Binding-site contacts:
Ligand atom C7 contacts residue PHE252 of chain 1.A at 4.2 Å (hydrophobic).
Ligand atom N3 contacts residue ILE248 of chain 1.A at 4.3 Å.
Ligand atom S5 contacts residue SER233 of chain 1.A at 3.7 Å.
Ligand atom N8 contacts residue LEU191 of chain 1.A at 4.2 Å.
Ligand atom S5 contacts residue VAL234 of chain 1.A at 4.1 Å.
Ligand atom C11 contacts residue PHE252 of chain 1.A at 4.1 Å (hydrophobic).
Ligand atom N3 contacts residue GLN282 of chain 1.A at 4.0 Å.
Ligand atom N3 contacts residue PHE285 of chain 1.A at 3.6 Å.
Ligand atom N1 contacts residue PHE285 of chain 1.A at 3.5 Å.
Ligand atom S5 contacts residue ILE248 of chain 1.A at 3.3 Å.
Ligand atom C10 contacts residue PHE252 of chain 1.A at 3.8 Å (hydrophobic).
Ligand atom C7 contacts residue PHE285 of chain 1.A at 3.5 Å (hydrophobic).
Ligand atom C2 contacts residue PHE285 of chain 1.A at 3.6 Å (hydrophobic).
Ligand atom N9 contacts residue PHE252 of chain 1.A at 3.8 Å.
Ligand atom N1 contacts residue TYR249 of chain 1.A at 4.3 Å.
Ligand atom C4 contacts residue PHE285 of chain 1.A at 3.6 Å (hydrophobic).
Ligand atom N8 contacts residue PHE252 of chain 1.A at 4.0 Å.
Ligand atom C10 contacts residue PHE285 of chain 1.A at 3.5 Å (hydrophobic).
Ligand atom C4 contacts residue ILE248 of chain 1.A at 3.9 Å (hydrophobic).
Ligand atom N1 contacts residue GLN282 of chain 1.A at 2.6 Å (h-bond).
Ligand atom N6 contacts residue PHE285 of chain 1.A at 3.6 Å.
Ligand atom N6 contacts residue LEU231 of chain 1.A at 4.4 Å.
Ligand atom C10 contacts residue MET269 of chain 1.A at 3.9 Å (hydrophobic).
Ligand atom N9 contacts residue PHE285 of chain 1.A at 3.8 Å.
Ligand atom N8 contacts residue PHE285 of chain 1.A at 3.7 Å.
Ligand atom C2 contacts residue GLN282 of chain 1.A at 3.7 Å.
Ligand atom S5 contacts residue PHE285 of chain 1.A at 4.3 Å.
Ligand atom S5 contacts residue TYR80 of chain 1.A at 4.4 Å.
Ligand atom C11 contacts residue PHE285 of chain 1.A at 3.5 Å (hydrophobic).

This protein binds this small molecule.
Small molecule (SMILES): Nc1nc(=S)[nH]c2[nH]ncc12

Sequence of chain 1.A:
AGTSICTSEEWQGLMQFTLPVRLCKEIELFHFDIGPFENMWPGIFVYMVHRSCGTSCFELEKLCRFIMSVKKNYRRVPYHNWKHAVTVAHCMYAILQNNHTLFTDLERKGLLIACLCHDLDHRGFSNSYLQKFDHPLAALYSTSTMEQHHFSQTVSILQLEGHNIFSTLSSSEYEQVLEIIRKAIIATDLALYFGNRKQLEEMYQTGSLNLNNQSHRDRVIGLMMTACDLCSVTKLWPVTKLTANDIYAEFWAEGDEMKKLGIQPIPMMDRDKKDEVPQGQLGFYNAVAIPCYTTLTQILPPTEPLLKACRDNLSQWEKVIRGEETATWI